Binding-site contacts:
Ligand atom O6 contacts residue THR115 of chain 1.A at 4.5 Å.
Ligand atom C8 contacts residue ILE151 of chain 1.A at 4.1 Å (hydrophobic).
Ligand atom O5 contacts residue ASN113 of chain 1.A at 4.0 Å.
Ligand atom C8 contacts residue SER153 of chain 1.A at 3.9 Å.
Ligand atom O7 contacts residue HIS215 of chain 1.A at 4.2 Å.
Ligand atom C7 contacts residue ILE151 of chain 1.A at 4.3 Å (hydrophobic).
Ligand atom O7 contacts residue ASN113 of chain 1.A at 4.4 Å.
Ligand atom C7 contacts residue ASN113 of chain 1.A at 4.4 Å.
Ligand atom C5 contacts residue ASN113 of chain 1.A at 4.5 Å.
Ligand atom C1 contacts residue ASN113 of chain 1.A at 3.2 Å.
Ligand atom O6 contacts residue PRO117 of chain 1.A at 3.8 Å.
Ligand atom O7 contacts residue ILE151 of chain 1.A at 3.8 Å.
Ligand atom C2 contacts residue ASN113 of chain 1.A at 4.2 Å.
Ligand atom C1 contacts residue THR115 of chain 1.A at 4.5 Å.
Ligand atom C8 contacts residue LEU156 of chain 1.A at 3.7 Å (hydrophobic).
Ligand atom C5 contacts residue THR115 of chain 1.A at 4.3 Å.
Ligand atom N2 contacts residue ASN113 of chain 1.A at 4.1 Å.

A small-molecule ligand and the protein it binds are described below.
Small molecule (SMILES): CC(=O)N[C@@H]1[C@@H](O)[C@H](O)[C@@H](CO)O[C@H]1O

Sequence of chain 1.A:
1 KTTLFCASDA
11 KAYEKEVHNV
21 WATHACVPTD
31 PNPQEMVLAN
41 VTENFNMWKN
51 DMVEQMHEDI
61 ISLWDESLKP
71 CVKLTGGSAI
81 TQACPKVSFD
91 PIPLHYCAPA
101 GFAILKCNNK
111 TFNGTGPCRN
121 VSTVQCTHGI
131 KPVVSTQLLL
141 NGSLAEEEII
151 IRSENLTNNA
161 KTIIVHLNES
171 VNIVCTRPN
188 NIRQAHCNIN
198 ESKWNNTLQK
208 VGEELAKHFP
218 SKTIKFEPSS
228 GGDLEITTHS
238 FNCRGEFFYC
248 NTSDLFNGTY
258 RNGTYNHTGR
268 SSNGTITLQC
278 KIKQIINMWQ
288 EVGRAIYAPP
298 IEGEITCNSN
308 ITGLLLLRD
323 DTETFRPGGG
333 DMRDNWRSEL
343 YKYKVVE